Sequence of chain 1.D:
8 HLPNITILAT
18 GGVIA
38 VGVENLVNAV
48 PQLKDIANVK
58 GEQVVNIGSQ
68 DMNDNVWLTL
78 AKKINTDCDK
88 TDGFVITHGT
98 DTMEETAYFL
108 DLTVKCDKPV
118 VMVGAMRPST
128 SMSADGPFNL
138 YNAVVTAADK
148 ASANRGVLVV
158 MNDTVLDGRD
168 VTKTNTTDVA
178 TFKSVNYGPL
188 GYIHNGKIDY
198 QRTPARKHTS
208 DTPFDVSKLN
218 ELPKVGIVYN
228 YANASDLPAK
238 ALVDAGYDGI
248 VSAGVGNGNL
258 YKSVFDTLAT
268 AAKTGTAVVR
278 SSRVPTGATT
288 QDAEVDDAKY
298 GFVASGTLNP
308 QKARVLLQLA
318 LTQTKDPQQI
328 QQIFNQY

Binding-site contacts:
Ligand atom OD1 contacts residue ALA122 of chain 1.C at 3.9 Å.
Ligand atom CB contacts residue THR97 of chain 1.C at 3.4 Å.
Ligand atom CA contacts residue GLN67 of chain 1.C at 4.0 Å.
Ligand atom OD1 contacts residue GLY96 of chain 1.C at 3.2 Å.
Ligand atom N contacts residue GLN67 of chain 1.C at 3.0 Å (h-bond).
Ligand atom N contacts residue ASN256 of chain 1.D at 3.5 Å (h-bond).
Ligand atom O contacts residue GLN67 of chain 1.C at 3.7 Å.
Ligand atom CA contacts residue VAL20 of chain 1.C at 3.9 Å (hydrophobic).
Ligand atom OD2 contacts residue VAL20 of chain 1.C at 3.4 Å.
Ligand atom OD1 contacts residue THR97 of chain 1.C at 3.0 Å (h-bond).
Ligand atom OD1 contacts residue VAL20 of chain 1.C at 3.0 Å (h-bond).
Ligand atom OD2 contacts residue THR97 of chain 1.C at 2.6 Å (h-bond).
Ligand atom C contacts residue ASP98 of chain 1.C at 3.9 Å.
Ligand atom O contacts residue VAL20 of chain 1.C at 4.1 Å.
Ligand atom OXT contacts residue ASP98 of chain 1.C at 3.0 Å (salt-bridge).
Ligand atom O contacts residue GLY96 of chain 1.C at 3.3 Å.
Ligand atom C contacts residue SER66 of chain 1.C at 3.4 Å.
Ligand atom C contacts residue GLY96 of chain 1.C at 3.5 Å.
Ligand atom OXT contacts residue GLN67 of chain 1.C at 3.9 Å.
Ligand atom OD2 contacts residue MET123 of chain 1.C at 4.1 Å.
Ligand atom OXT contacts residue THR97 of chain 1.C at 3.3 Å (h-bond).
Ligand atom O contacts residue GLY19 of chain 1.C at 3.3 Å.
Ligand atom OD2 contacts residue ALA122 of chain 1.C at 3.1 Å (h-bond).
Ligand atom CG contacts residue THR97 of chain 1.C at 2.9 Å.
Ligand atom OXT contacts residue SER66 of chain 1.C at 2.3 Å (h-bond).
Ligand atom CB contacts residue ASP98 of chain 1.C at 3.3 Å.
Ligand atom CA contacts residue ASP98 of chain 1.C at 3.7 Å.
Ligand atom OXT contacts residue GLY96 of chain 1.C at 3.3 Å.
Ligand atom C contacts residue GLN67 of chain 1.C at 3.6 Å.
Ligand atom CG contacts residue VAL20 of chain 1.C at 3.2 Å (hydrophobic).
Ligand atom O contacts residue GLY65 of chain 1.C at 3.2 Å.
Ligand atom O contacts residue SER66 of chain 1.C at 2.6 Å (h-bond).
Ligand atom OD1 contacts residue GLY19 of chain 1.C at 3.9 Å.
Ligand atom C contacts residue THR97 of chain 1.C at 4.0 Å.
Ligand atom N contacts residue GLU291 of chain 1.D at 2.7 Å (salt-bridge).
Ligand atom N contacts residue ASP98 of chain 1.C at 2.8 Å (salt-bridge).
Ligand atom CB contacts residue VAL20 of chain 1.C at 3.6 Å (hydrophobic).
Ligand atom CA contacts residue GLU291 of chain 1.D at 3.2 Å.
Ligand atom CB contacts residue GLU291 of chain 1.D at 3.4 Å.
Ligand atom CG contacts residue ALA122 of chain 1.C at 3.9 Å (hydrophobic).

A small-molecule ligand and the protein it binds are described below.
Small molecule (SMILES): N[C@@H](CC(=O)O)C(=O)O

Sequence of chain 1.C:
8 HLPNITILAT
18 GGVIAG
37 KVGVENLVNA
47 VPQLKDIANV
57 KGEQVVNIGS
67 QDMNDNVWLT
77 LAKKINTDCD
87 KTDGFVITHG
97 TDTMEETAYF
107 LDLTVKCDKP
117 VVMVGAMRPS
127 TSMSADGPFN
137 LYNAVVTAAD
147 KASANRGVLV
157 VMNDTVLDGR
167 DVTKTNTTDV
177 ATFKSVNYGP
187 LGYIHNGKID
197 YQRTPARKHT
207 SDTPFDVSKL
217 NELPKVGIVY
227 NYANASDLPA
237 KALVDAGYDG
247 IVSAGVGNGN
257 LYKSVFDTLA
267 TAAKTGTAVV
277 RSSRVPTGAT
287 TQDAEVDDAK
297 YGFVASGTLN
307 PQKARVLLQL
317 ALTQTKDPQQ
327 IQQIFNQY